Binding-site contacts:
Ligand atom NE2 contacts residue ASP56 of chain 1.A at 2.7 Å (salt-bridge).
Ligand atom CD2 contacts residue TYR45 of chain 1.A at 3.6 Å (hydrophobic).
Ligand atom CE1 contacts residue ILE110 of chain 1.A at 4.2 Å (hydrophobic).
Ligand atom CD2 contacts residue PHE55 of chain 1.A at 4.5 Å (hydrophobic).
Ligand atom NE2 contacts residue PHE55 of chain 1.A at 3.8 Å.
Ligand atom CD2 contacts residue TRP78 of chain 1.A at 4.0 Å (hydrophobic).
Ligand atom ND1 contacts residue PHE118 of chain 1.A at 4.4 Å.
Ligand atom C4 contacts residue TRP78 of chain 1.A at 3.6 Å (hydrophobic).
Ligand atom NE2 contacts residue TYR45 of chain 1.A at 3.9 Å.
Ligand atom C4 contacts residue ILE75 of chain 1.A at 3.9 Å (hydrophobic).
Ligand atom CE1 contacts residue ASP56 of chain 1.A at 3.8 Å.
Ligand atom CE1 contacts residue PHE55 of chain 1.A at 3.7 Å (hydrophobic).
Ligand atom CD2 contacts residue ASP56 of chain 1.A at 3.6 Å.
Ligand atom CG contacts residue PHE118 of chain 1.A at 4.0 Å (hydrophobic).
Ligand atom C4 contacts residue TYR101 of chain 1.A at 3.8 Å (hydrophobic).
Ligand atom CG contacts residue TRP78 of chain 1.A at 4.2 Å (hydrophobic).
Ligand atom CE1 contacts residue TYR101 of chain 1.A at 3.5 Å (hydrophobic).
Ligand atom CG contacts residue TYR101 of chain 1.A at 3.5 Å (hydrophobic).
Ligand atom ND1 contacts residue TYR101 of chain 1.A at 2.6 Å (h-bond).
Ligand atom NE2 contacts residue PHE118 of chain 1.A at 4.5 Å.
Ligand atom ND1 contacts residue PHE55 of chain 1.A at 4.3 Å.
Ligand atom CD2 contacts residue PHE118 of chain 1.A at 3.9 Å (hydrophobic).
Ligand atom C4 contacts residue PHE118 of chain 1.A at 3.9 Å (hydrophobic).

A protein and the small-molecule ligand that binds it are described below.
Small molecule (SMILES): Cc1c[nH]cn1

Sequence of chain 1.A:
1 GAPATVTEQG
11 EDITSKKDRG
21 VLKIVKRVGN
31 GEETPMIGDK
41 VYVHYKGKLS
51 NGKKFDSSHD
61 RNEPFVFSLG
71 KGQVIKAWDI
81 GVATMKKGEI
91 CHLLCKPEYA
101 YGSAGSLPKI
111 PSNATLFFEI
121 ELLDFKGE